Sequence of chain 1.B:
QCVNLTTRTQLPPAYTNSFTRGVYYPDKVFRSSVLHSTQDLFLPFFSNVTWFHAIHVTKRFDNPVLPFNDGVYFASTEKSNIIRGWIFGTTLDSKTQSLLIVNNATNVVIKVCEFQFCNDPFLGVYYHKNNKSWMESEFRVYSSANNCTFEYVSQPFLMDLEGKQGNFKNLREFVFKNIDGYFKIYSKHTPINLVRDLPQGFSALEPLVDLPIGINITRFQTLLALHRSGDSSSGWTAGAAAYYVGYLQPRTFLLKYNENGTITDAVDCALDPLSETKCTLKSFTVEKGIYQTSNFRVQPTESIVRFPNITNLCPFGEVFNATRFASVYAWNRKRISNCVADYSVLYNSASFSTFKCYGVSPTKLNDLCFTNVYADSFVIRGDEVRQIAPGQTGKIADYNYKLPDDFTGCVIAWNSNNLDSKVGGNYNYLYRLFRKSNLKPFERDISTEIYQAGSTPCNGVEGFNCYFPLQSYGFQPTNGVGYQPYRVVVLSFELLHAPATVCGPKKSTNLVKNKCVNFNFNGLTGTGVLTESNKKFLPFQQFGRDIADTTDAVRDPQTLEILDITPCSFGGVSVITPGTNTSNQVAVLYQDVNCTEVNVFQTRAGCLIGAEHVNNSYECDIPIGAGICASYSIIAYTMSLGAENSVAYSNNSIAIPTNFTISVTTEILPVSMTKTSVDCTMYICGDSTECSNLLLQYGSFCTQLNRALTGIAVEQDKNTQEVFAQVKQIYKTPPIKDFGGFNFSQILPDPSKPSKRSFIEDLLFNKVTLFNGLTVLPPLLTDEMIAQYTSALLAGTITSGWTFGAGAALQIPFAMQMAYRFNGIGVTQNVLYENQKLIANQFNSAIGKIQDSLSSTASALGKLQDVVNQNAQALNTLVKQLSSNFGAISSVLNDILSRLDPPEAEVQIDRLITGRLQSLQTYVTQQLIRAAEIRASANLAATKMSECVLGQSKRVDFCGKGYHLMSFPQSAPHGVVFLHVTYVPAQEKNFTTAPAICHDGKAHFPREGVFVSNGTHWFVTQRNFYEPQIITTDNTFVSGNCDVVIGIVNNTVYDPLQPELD

A protein and the small-molecule ligand that binds it are described below.
Small molecule (SMILES): CC(=O)N[C@@H]1[C@@H](O)[C@H](O)[C@@H](CO)O[C@H]1O

Binding-site contacts:
Ligand atom C4 contacts residue GLN580 of chain 1.B at 3.9 Å.
Ligand atom O6 contacts residue GLN580 of chain 1.B at 3.7 Å.
Ligand atom O5 contacts residue ASN331 of chain 1.B at 2.4 Å (h-bond).
Ligand atom C1 contacts residue ASN331 of chain 1.B at 1.5 Å.
Ligand atom C2 contacts residue ASN331 of chain 1.B at 2.5 Å.
Ligand atom C5 contacts residue GLN580 of chain 1.B at 3.8 Å.
Ligand atom O5 contacts residue GLN580 of chain 1.B at 3.5 Å (h-bond).
Ligand atom C7 contacts residue ASN331 of chain 1.B at 4.0 Å.
Ligand atom N2 contacts residue ASN331 of chain 1.B at 3.0 Å (h-bond).
Ligand atom O6 contacts residue ASN331 of chain 1.B at 3.9 Å.
Ligand atom C3 contacts residue ASN331 of chain 1.B at 3.8 Å.
Ligand atom O6 contacts residue LEU582 of chain 1.B at 4.0 Å.
Ligand atom C5 contacts residue ASN331 of chain 1.B at 3.7 Å.
Ligand atom C6 contacts residue GLN580 of chain 1.B at 3.2 Å.
Ligand atom C6 contacts residue LEU582 of chain 1.B at 4.1 Å (hydrophobic).
Ligand atom C4 contacts residue ASN331 of chain 1.B at 4.3 Å.